Sequence of chain 1.A:
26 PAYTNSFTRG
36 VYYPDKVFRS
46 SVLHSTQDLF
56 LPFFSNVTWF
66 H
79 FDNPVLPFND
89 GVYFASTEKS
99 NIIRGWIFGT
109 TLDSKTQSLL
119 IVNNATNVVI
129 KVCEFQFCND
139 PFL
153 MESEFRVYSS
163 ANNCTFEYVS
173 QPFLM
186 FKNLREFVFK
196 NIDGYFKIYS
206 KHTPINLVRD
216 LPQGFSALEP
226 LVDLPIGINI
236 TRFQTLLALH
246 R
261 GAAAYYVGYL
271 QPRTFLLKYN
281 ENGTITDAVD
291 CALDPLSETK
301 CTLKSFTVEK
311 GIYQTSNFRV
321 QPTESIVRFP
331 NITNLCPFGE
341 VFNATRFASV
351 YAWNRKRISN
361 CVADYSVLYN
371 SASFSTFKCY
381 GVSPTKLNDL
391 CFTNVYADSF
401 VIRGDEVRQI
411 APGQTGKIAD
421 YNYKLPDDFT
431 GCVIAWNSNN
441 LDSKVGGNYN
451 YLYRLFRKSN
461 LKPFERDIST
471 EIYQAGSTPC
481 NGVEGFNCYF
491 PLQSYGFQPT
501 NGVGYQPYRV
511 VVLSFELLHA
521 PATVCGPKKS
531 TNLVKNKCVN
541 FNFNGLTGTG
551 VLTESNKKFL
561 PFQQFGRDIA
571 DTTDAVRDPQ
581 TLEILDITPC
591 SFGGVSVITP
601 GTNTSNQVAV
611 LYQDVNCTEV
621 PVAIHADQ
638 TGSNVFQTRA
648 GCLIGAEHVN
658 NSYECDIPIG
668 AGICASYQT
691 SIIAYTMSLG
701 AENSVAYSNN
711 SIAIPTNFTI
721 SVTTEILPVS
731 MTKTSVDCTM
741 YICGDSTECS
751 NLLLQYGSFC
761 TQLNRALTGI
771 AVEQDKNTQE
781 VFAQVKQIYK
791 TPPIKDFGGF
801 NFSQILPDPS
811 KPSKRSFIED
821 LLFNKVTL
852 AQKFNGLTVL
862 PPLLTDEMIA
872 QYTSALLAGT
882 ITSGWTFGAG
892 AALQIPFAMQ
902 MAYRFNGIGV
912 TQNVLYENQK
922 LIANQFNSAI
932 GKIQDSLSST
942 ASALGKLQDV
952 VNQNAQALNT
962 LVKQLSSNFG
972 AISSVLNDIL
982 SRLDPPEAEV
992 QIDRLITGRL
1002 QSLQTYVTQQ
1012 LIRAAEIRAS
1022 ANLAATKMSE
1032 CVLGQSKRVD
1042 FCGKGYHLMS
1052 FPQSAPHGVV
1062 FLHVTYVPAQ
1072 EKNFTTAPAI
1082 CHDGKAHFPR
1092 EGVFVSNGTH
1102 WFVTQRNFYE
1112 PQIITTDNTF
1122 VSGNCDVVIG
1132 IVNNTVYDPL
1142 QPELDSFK

The small molecule below binds the protein below.
Small molecule (SMILES): CC(=O)N[C@@H]1[C@@H](O)[C@H](O)[C@@H](CO)O[C@H]1O

Binding-site contacts:
Ligand atom O7 contacts residue ASN343 of chain 1.A at 4.2 Å.
Ligand atom C3 contacts residue ASN343 of chain 1.A at 3.8 Å.
Ligand atom C8 contacts residue PHE374 of chain 1.A at 3.5 Å (hydrophobic).
Ligand atom N2 contacts residue ASN343 of chain 1.A at 2.9 Å (h-bond).
Ligand atom O3 contacts residue SER371 of chain 1.A at 3.6 Å.
Ligand atom O4 contacts residue SER371 of chain 1.A at 4.3 Å.
Ligand atom O3 contacts residue VAL367 of chain 1.A at 4.3 Å.
Ligand atom C8 contacts residue PHE342 of chain 1.A at 3.5 Å (hydrophobic).
Ligand atom O5 contacts residue ASN343 of chain 1.A at 2.4 Å (h-bond).
Ligand atom C2 contacts residue ASN343 of chain 1.A at 2.5 Å.
Ligand atom C7 contacts residue GLY339 of chain 1.A at 3.7 Å.
Ligand atom C4 contacts residue ASN343 of chain 1.A at 4.2 Å.
Ligand atom N2 contacts residue GLY339 of chain 1.A at 4.2 Å.
Ligand atom C5 contacts residue ASN343 of chain 1.A at 3.7 Å.
Ligand atom C3 contacts residue SER371 of chain 1.A at 4.3 Å.
Ligand atom C7 contacts residue ASN343 of chain 1.A at 3.8 Å.
Ligand atom O7 contacts residue GLY339 of chain 1.A at 3.5 Å (h-bond).
Ligand atom C8 contacts residue GLY339 of chain 1.A at 4.1 Å.
Ligand atom O7 contacts residue VAL367 of chain 1.A at 4.0 Å.
Ligand atom C1 contacts residue ASN343 of chain 1.A at 1.4 Å.